A small-molecule ligand and the protein it binds are described below.
Small molecule (SMILES): CCCCCCCCCCCCCC(=O)O[C@@H](CO)COC(=O)CCCCCCCCCCCCBr

Sequence of chain 2.A:
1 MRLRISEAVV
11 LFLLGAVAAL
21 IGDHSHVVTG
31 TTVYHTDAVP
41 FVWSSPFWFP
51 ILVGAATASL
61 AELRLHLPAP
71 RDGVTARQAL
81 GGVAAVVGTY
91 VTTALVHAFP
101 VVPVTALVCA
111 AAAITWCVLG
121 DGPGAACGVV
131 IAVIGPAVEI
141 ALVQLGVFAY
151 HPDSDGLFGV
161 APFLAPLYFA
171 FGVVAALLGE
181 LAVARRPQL

Binding-site contacts:
Ligand atom OG2 contacts residue PHE49 of chain 2.A at 3.1 Å.
Ligand atom CB2 contacts residue LEU142 of chain 2.A at 3.6 Å (hydrophobic).
Ligand atom CA4 contacts residue TYR90 of chain 2.A at 3.2 Å (hydrophobic).
Ligand atom O3 contacts residue PHE148 of chain 2.A at 2.7 Å.
Ligand atom CG1 contacts residue ASP23 of chain 2.A at 3.1 Å.
Ligand atom CB1 contacts residue PHE49 of chain 2.A at 3.6 Å (hydrophobic).
Ligand atom OA1 contacts residue THR32 of chain 2.A at 3.1 Å.
Ligand atom OA1 contacts residue HIS26 of chain 2.A at 2.8 Å (h-bond).
Ligand atom C35 contacts residue SER59 of chain 2.A at 3.4 Å.
Ligand atom OB1 contacts residue LEU142 of chain 2.A at 3.6 Å.
Ligand atom CA3 contacts residue GLU139 of chain 2.A at 2.8 Å.
Ligand atom OA1 contacts residue TYR150 of chain 2.A at 2.5 Å (h-bond).
Ligand atom CA1 contacts residue HIS26 of chain 2.A at 3.3 Å.
Ligand atom CG2 contacts residue PHE148 of chain 2.A at 3.5 Å (hydrophobic).
Ligand atom OB1 contacts residue PHE49 of chain 2.A at 3.5 Å.
Ligand atom CA5 contacts residue TYR90 of chain 2.A at 3.7 Å (hydrophobic).
Ligand atom CA2 contacts residue TYR90 of chain 2.A at 3.4 Å (hydrophobic).
Ligand atom CCA contacts residue ALA18 of chain 2.A at 3.6 Å (hydrophobic).
Ligand atom CG2 contacts residue GLU139 of chain 2.A at 3.6 Å.
Ligand atom CA4 contacts residue GLU139 of chain 2.A at 3.5 Å.
Ligand atom CA6 contacts residue TYR168 of chain 2.A at 3.6 Å (hydrophobic).
Ligand atom CG1 contacts residue TYR34 of chain 2.A at 3.4 Å (hydrophobic).
Ligand atom CA1 contacts residue TYR150 of chain 2.A at 3.0 Å (hydrophobic).
Ligand atom CB2 contacts residue GLU139 of chain 2.A at 3.6 Å.
Ligand atom OG2 contacts residue GLU139 of chain 2.A at 3.5 Å (salt-bridge).
Ligand atom CA2 contacts residue HIS26 of chain 2.A at 3.4 Å.
Ligand atom O3 contacts residue TYR34 of chain 2.A at 3.5 Å (h-bond).
Ligand atom CB4 contacts residue TYR168 of chain 2.A at 3.6 Å (hydrophobic).
Ligand atom CG3 contacts residue PHE148 of chain 2.A at 3.1 Å (hydrophobic).
Ligand atom CG1 contacts residue PHE49 of chain 2.A at 3.2 Å (hydrophobic).
Ligand atom CA3 contacts residue TYR150 of chain 2.A at 3.6 Å (hydrophobic).
Ligand atom CBA contacts residue PHE171 of chain 2.A at 3.6 Å (hydrophobic).
Ligand atom OB1 contacts residue TRP48 of chain 2.A at 3.5 Å.
Ligand atom CA4 contacts residue TYR168 of chain 2.A at 3.7 Å (hydrophobic).
Ligand atom CA5 contacts residue TYR168 of chain 2.A at 3.7 Å (hydrophobic).
Ligand atom CG3 contacts residue TYR34 of chain 2.A at 3.1 Å (hydrophobic).
Ligand atom CB5 contacts residue TYR168 of chain 2.A at 3.3 Å (hydrophobic).
Ligand atom CB5 contacts residue GLY135 of chain 2.A at 3.6 Å.
Ligand atom CA1 contacts residue ASP23 of chain 2.A at 3.6 Å.
Ligand atom OG1 contacts residue ASP23 of chain 2.A at 3.2 Å (salt-bridge).